This small molecule binds to this protein.
Small molecule (SMILES): CO[C@H]1O[C@H](CO)[C@H](O)[C@H](O)[C@H]1O

Binding-site contacts:
Ligand atom C6 contacts residue TYR122 of chain 1.E at 3.9 Å (hydrophobic).
Ligand atom O3 contacts residue GLY1 of chain 1.E at 2.9 Å (h-bond).
Ligand atom C4 contacts residue ASP125 of chain 1.E at 3.4 Å.
Ligand atom C7 contacts residue TYR78 of chain 1.E at 3.5 Å (hydrophobic).
Ligand atom O5 contacts residue GLY121 of chain 1.E at 4.0 Å.
Ligand atom O5 contacts residue TYR122 of chain 1.E at 3.0 Å (h-bond).
Ligand atom C3 contacts residue TYR78 of chain 1.E at 3.8 Å (hydrophobic).
Ligand atom C6 contacts residue ASP125 of chain 1.E at 3.2 Å.
Ligand atom O4 contacts residue TYR122 of chain 1.E at 4.2 Å.
Ligand atom O1 contacts residue TYR78 of chain 1.E at 3.3 Å (h-bond).
Ligand atom C6 contacts residue TRP123 of chain 1.E at 3.8 Å (hydrophobic).
Ligand atom O6 contacts residue TYR122 of chain 1.E at 3.0 Å (h-bond).
Ligand atom C5 contacts residue ASP125 of chain 1.E at 3.8 Å.
Ligand atom O1 contacts residue TYR122 of chain 1.E at 4.2 Å.
Ligand atom C4 contacts residue GLY1 of chain 1.E at 4.0 Å.
Ligand atom O6 contacts residue VAL80 of chain 1.E at 4.0 Å.
Ligand atom O6 contacts residue TRP123 of chain 1.E at 2.7 Å (h-bond).
Ligand atom C6 contacts residue TYR78 of chain 1.E at 3.9 Å (hydrophobic).
Ligand atom O6 contacts residue GLY121 of chain 1.E at 3.9 Å.
Ligand atom C7 contacts residue TYR122 of chain 1.E at 3.6 Å (hydrophobic).
Ligand atom C6 contacts residue VAL80 of chain 1.E at 4.1 Å (hydrophobic).
Ligand atom C1 contacts residue TYR122 of chain 1.E at 3.6 Å (hydrophobic).
Ligand atom C4 contacts residue TYR78 of chain 1.E at 3.9 Å (hydrophobic).
Ligand atom O4 contacts residue GLY1 of chain 1.E at 3.1 Å (h-bond).
Ligand atom C5 contacts residue TYR78 of chain 1.E at 3.9 Å (hydrophobic).
Ligand atom C3 contacts residue GLY1 of chain 1.E at 4.0 Å.
Ligand atom O4 contacts residue GLY121 of chain 1.E at 3.6 Å.
Ligand atom C2 contacts residue PHE47 of chain 1.E at 4.2 Å (hydrophobic).
Ligand atom C5 contacts residue TYR122 of chain 1.E at 4.0 Å (hydrophobic).
Ligand atom C2 contacts residue GLY1 of chain 1.E at 4.4 Å.
Ligand atom O4 contacts residue ASP125 of chain 1.E at 2.8 Å (salt-bridge).
Ligand atom O6 contacts residue ASP125 of chain 1.E at 3.1 Å (salt-bridge).

Sequence of chain 1.E:
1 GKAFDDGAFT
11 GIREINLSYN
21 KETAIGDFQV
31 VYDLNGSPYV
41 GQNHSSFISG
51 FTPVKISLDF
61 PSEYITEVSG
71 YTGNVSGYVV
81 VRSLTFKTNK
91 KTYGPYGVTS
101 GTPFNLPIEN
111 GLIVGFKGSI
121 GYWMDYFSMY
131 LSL